Binding-site contacts:
Ligand atom C2 contacts residue ILE172 of chain 30.A at 3.8 Å (hydrophobic).
Ligand atom O6 contacts residue DC1 of chain 31.C at 2.9 Å (h-bond).
Ligand atom C2 contacts residue PRO171 of chain 30.A at 3.6 Å (hydrophobic).
Ligand atom C4 contacts residue LYS186 of chain 23.A at 3.6 Å.
Ligand atom C4' contacts residue ARG251 of chain 23.A at 3.8 Å.
Ligand atom C5 contacts residue LYS186 of chain 23.A at 3.6 Å.
Ligand atom N1 contacts residue PRO171 of chain 30.A at 3.8 Å.
Ligand atom N2 contacts residue PRO171 of chain 30.A at 2.9 Å (h-bond).
Ligand atom C6 contacts residue LYS186 of chain 23.A at 3.7 Å.
Ligand atom O5' contacts residue ARG184 of chain 23.A at 2.3 Å (salt-bridge).
Ligand atom O6 contacts residue ARG170 of chain 30.A at 0.9 Å (salt-bridge).
Ligand atom C4 contacts residue ILE172 of chain 30.A at 3.5 Å (hydrophobic).
Ligand atom N4 contacts residue LEU169 of chain 30.A at 3.9 Å.
Ligand atom N2 contacts residue ILE172 of chain 30.A at 3.6 Å.
Ligand atom N7 contacts residue ARG170 of chain 30.A at 3.8 Å.
Ligand atom N3 contacts residue ILE172 of chain 30.A at 3.5 Å.
Ligand atom C2 contacts residue DC1 of chain 31.C at 3.5 Å.
Ligand atom C4' contacts residue ARG184 of chain 23.A at 3.4 Å.
Ligand atom N1 contacts residue DC1 of chain 31.C at 2.9 Å (h-bond).
Ligand atom C2 contacts residue ARG170 of chain 30.A at 3.9 Å.
Ligand atom O2 contacts residue ARG184 of chain 23.A at 3.7 Å.
Ligand atom OP1 contacts residue ARG251 of chain 23.A at 3.4 Å (salt-bridge).
Ligand atom P contacts residue ARG184 of chain 23.A at 2.8 Å.
Ligand atom N4 contacts residue LYS186 of chain 23.A at 3.9 Å.
Ligand atom N2 contacts residue DC1 of chain 31.C at 2.8 Å (h-bond).
Ligand atom C5' contacts residue ARG184 of chain 23.A at 3.4 Å.
Ligand atom C4 contacts residue LYS379 of chain 31.A at 3.9 Å.
Ligand atom OP1 contacts residue ARG184 of chain 23.A at 2.5 Å (salt-bridge).
Ligand atom N4 contacts residue ASN380 of chain 31.A at 3.1 Å (h-bond).
Ligand atom N4 contacts residue LYS379 of chain 31.A at 3.0 Å (salt-bridge).
Ligand atom C5' contacts residue ARG251 of chain 23.A at 3.8 Å.
Ligand atom O2 contacts residue LYS185 of chain 23.A at 3.7 Å.
Ligand atom C6 contacts residue DC1 of chain 31.C at 3.5 Å.
Ligand atom O4' contacts residue ASP535 of chain 23.A at 3.7 Å.
Ligand atom C6 contacts residue ARG170 of chain 30.A at 1.9 Å.
Ligand atom N3 contacts residue LYS186 of chain 23.A at 3.5 Å.
Ligand atom N4 contacts residue ILE172 of chain 30.A at 3.7 Å.
Ligand atom N1 contacts residue ARG170 of chain 30.A at 2.5 Å (salt-bridge).
Ligand atom O3' contacts residue ARG184 of chain 23.A at 3.1 Å (salt-bridge).
Ligand atom C5 contacts residue ARG170 of chain 30.A at 3.1 Å.

Sequence of chain 30.A:
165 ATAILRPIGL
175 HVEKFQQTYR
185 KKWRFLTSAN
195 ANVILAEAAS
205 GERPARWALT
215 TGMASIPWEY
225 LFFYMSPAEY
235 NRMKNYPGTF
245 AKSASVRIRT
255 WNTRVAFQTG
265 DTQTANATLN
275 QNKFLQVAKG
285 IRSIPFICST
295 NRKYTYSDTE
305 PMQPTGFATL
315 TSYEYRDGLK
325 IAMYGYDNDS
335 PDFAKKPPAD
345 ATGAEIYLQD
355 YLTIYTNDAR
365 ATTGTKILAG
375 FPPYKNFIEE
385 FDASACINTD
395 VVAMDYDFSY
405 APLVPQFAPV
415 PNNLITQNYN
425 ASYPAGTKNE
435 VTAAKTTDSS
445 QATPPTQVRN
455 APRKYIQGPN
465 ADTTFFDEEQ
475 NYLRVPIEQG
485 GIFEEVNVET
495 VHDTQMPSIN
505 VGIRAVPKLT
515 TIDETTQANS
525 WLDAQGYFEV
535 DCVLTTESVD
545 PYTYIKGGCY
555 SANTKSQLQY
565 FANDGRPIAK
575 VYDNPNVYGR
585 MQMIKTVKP

Sequence of chain 23.A:
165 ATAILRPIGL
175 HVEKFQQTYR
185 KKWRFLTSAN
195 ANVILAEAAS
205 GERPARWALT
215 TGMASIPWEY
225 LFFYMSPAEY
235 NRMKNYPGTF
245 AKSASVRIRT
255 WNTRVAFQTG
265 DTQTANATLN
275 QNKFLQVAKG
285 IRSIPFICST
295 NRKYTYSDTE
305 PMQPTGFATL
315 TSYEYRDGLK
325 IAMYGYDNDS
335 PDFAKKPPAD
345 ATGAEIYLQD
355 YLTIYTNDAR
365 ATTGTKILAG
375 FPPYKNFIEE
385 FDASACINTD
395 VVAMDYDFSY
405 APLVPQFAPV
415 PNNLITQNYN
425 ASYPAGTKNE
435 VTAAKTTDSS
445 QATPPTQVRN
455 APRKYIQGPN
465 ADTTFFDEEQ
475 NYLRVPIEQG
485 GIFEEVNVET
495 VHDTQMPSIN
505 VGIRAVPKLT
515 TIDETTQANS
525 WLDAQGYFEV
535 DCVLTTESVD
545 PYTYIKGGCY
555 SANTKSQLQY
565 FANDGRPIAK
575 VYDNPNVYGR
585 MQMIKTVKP

The small molecule below binds the protein below.
Small molecule (SMILES): N=c1ccn([C@H]2C[C@H](O[P](=O)(O)OC[C@H]3O[C@@H](n4cnc5c(=O)nc(N)[nH]c54)C[C@@H]3O)[C@@H](COP(=O)=O)O2)c(=O)[nH]1

Sequence of chain 31.A:
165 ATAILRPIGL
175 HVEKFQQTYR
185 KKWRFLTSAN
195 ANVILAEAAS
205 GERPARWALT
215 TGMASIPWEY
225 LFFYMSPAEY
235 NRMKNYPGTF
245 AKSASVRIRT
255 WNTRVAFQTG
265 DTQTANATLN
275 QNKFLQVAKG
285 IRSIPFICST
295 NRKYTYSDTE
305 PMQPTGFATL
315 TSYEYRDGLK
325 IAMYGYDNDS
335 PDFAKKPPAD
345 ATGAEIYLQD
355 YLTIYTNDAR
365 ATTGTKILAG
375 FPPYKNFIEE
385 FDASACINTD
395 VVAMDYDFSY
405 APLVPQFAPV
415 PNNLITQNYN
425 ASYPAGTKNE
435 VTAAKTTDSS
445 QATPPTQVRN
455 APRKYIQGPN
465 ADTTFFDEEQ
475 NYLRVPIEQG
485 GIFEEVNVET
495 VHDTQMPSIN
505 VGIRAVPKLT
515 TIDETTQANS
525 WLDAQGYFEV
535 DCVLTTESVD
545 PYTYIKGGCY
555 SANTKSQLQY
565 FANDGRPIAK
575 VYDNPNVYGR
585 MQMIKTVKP